Sequence of chain 1.C:
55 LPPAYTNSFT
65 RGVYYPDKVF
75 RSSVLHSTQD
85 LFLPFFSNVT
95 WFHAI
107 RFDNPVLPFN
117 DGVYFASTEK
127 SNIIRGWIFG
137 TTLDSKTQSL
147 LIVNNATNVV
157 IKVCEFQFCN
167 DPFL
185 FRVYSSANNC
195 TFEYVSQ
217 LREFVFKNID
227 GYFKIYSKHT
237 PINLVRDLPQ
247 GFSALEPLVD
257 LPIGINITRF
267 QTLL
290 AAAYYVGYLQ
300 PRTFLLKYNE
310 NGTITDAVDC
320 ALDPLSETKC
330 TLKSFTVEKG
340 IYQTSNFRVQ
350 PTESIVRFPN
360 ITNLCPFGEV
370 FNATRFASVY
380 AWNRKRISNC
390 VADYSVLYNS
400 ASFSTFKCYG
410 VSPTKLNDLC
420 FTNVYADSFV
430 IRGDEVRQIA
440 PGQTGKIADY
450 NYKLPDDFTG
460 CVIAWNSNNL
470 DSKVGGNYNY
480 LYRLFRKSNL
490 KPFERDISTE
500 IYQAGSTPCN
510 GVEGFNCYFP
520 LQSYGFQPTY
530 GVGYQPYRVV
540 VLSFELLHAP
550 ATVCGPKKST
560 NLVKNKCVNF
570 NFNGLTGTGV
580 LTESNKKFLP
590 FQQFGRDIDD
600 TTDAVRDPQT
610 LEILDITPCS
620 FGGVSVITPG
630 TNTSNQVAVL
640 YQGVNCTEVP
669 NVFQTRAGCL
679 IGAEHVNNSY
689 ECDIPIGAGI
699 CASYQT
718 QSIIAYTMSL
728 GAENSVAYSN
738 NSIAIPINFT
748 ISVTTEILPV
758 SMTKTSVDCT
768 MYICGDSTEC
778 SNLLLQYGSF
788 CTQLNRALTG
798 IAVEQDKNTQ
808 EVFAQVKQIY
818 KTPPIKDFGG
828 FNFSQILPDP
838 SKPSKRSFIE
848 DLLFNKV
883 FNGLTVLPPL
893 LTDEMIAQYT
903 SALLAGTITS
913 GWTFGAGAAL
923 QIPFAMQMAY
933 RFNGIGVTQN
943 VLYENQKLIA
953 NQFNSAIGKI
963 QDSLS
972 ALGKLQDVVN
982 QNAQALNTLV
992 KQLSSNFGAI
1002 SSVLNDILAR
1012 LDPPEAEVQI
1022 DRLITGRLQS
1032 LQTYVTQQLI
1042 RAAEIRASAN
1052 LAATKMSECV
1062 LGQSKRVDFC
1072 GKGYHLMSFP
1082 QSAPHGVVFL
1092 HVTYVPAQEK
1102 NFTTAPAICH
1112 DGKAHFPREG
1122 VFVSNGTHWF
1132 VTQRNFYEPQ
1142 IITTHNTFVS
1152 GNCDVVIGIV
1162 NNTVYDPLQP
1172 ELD

This protein binds this small molecule.
Small molecule (SMILES): CC(=O)N[C@@H]1[C@@H](O)[C@H](O)[C@@H](CO)O[C@H]1O

Binding-site contacts:
Ligand atom C5 contacts residue ASN262 of chain 1.C at 3.7 Å.
Ligand atom O7 contacts residue ASN262 of chain 1.C at 3.1 Å (h-bond).
Ligand atom N2 contacts residue ASN262 of chain 1.C at 2.9 Å (h-bond).
Ligand atom C8 contacts residue ASN262 of chain 1.C at 3.7 Å.
Ligand atom C7 contacts residue ASN262 of chain 1.C at 3.2 Å.
Ligand atom O6 contacts residue THR137 of chain 1.C at 4.2 Å.
Ligand atom O5 contacts residue THR137 of chain 1.C at 3.7 Å.
Ligand atom C6 contacts residue THR137 of chain 1.C at 3.7 Å.
Ligand atom C3 contacts residue ASN262 of chain 1.C at 3.8 Å.
Ligand atom C1 contacts residue THR137 of chain 1.C at 4.2 Å.
Ligand atom C1 contacts residue ASN262 of chain 1.C at 1.4 Å.
Ligand atom C5 contacts residue THR137 of chain 1.C at 4.3 Å.
Ligand atom C2 contacts residue ASN262 of chain 1.C at 2.5 Å.
Ligand atom C4 contacts residue ASN262 of chain 1.C at 4.2 Å.
Ligand atom O5 contacts residue ASN262 of chain 1.C at 2.4 Å (h-bond).